A protein and the small-molecule ligand that binds it are described below.
Small molecule (SMILES): O=C(CCl)NC1CC2(CCN(C(=O)C3(Nc4ccc(Cl)cc4)CCOCC3)CC2)C1

Sequence of chain 2.A:
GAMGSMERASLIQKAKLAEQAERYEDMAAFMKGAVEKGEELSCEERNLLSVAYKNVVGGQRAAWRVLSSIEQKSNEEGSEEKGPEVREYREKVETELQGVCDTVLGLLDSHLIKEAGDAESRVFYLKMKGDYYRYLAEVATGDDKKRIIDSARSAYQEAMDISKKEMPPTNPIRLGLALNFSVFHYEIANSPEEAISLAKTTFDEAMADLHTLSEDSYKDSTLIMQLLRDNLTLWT

Sequence of chain 2.B:
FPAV

Binding-site contacts:
Ligand atom C7 contacts residue PRO172 of chain 2.A at 3.9 Å (hydrophobic).
Ligand atom C4 contacts residue ASN47 of chain 2.A at 3.4 Å.
Ligand atom CL2 contacts residue ILE173 of chain 2.A at 3.7 Å.
Ligand atom O1 contacts residue ILE173 of chain 2.A at 3.8 Å.
Ligand atom C6 contacts residue PRO172 of chain 2.A at 3.4 Å (hydrophobic).
Ligand atom C21 contacts residue ASN47 of chain 2.A at 3.1 Å.
Ligand atom C14 contacts residue PHE124 of chain 2.A at 3.9 Å (hydrophobic).
Ligand atom C12 contacts residue GLY176 of chain 2.A at 4.1 Å.
Ligand atom C13 contacts residue VAL5 of chain 2.B at 3.9 Å (hydrophobic).
Ligand atom C11 contacts residue ILE224 of chain 2.A at 4.0 Å (hydrophobic).
Ligand atom C18 contacts residue LEU223 of chain 2.A at 4.2 Å (hydrophobic).
Ligand atom N1 contacts residue CYS43 of chain 2.A at 2.6 Å (h-bond).
Ligand atom C3 contacts residue CYS43 of chain 2.A at 3.9 Å (hydrophobic).
Ligand atom C2 contacts residue GLU120 of chain 2.A at 3.9 Å.
Ligand atom C12 contacts residue VAL5 of chain 2.B at 3.7 Å (hydrophobic).
Ligand atom CL2 contacts residue GLY176 of chain 2.A at 4.1 Å.
Ligand atom C11 contacts residue VAL5 of chain 2.B at 3.8 Å (hydrophobic).
Ligand atom C15 contacts residue VAL5 of chain 2.B at 3.5 Å (hydrophobic).
Ligand atom C16 contacts residue VAL5 of chain 2.B at 3.6 Å (hydrophobic).
Ligand atom C12 contacts residue PRO172 of chain 2.A at 3.5 Å (hydrophobic).
Ligand atom O1 contacts residue GLU120 of chain 2.A at 3.8 Å.
Ligand atom C17 contacts residue LEU223 of chain 2.A at 4.0 Å (hydrophobic).
Ligand atom O1 contacts residue CYS43 of chain 2.A at 3.8 Å.
Ligand atom N1 contacts residue ASN47 of chain 2.A at 3.0 Å (h-bond).
Ligand atom O2 contacts residue ILE224 of chain 2.A at 3.6 Å.
Ligand atom C2 contacts residue ARG46 of chain 2.A at 4.2 Å.
Ligand atom C1 contacts residue ASN47 of chain 2.A at 4.1 Å.
Ligand atom CL2 contacts residue PHE124 of chain 2.A at 4.1 Å.
Ligand atom C1 contacts residue CYS43 of chain 2.A at 2.6 Å (hydrophobic).
Ligand atom C3 contacts residue ASN47 of chain 2.A at 3.0 Å.
Ligand atom C22 contacts residue ASN47 of chain 2.A at 4.1 Å.
Ligand atom C2 contacts residue CYS43 of chain 2.A at 1.8 Å (hydrophobic).
Ligand atom C10 contacts residue VAL5 of chain 2.B at 4.0 Å (hydrophobic).
Ligand atom C17 contacts residue VAL5 of chain 2.B at 4.2 Å (hydrophobic).
Ligand atom C14 contacts residue VAL5 of chain 2.B at 3.8 Å (hydrophobic).
Ligand atom C4 contacts residue ILE173 of chain 2.A at 4.1 Å (hydrophobic).
Ligand atom O3 contacts residue LEU223 of chain 2.A at 4.0 Å.
Ligand atom C13 contacts residue LYS127 of chain 2.A at 4.2 Å.
Ligand atom CL2 contacts residue LYS127 of chain 2.A at 3.4 Å.
Ligand atom C5 contacts residue ASN47 of chain 2.A at 3.8 Å.